Binding-site contacts:
Ligand atom C16 contacts residue SER263 of chain 3.A at 3.5 Å.
Ligand atom C17 contacts residue GLY409 of chain 3.A at 3.6 Å.
Ligand atom C12 contacts residue SER262 of chain 3.A at 3.8 Å.
Ligand atom O2 contacts residue ILE313 of chain 3.A at 3.3 Å.
Ligand atom C12 contacts residue SER263 of chain 3.A at 3.9 Å.
Ligand atom C11 contacts residue SER263 of chain 3.A at 3.5 Å.
Ligand atom C6 contacts residue SER263 of chain 3.A at 3.3 Å.
Ligand atom C17 contacts residue XMP1 of chain 3.C at 3.8 Å.
Ligand atom O5 contacts residue SER263 of chain 3.A at 2.7 Å (h-bond).
Ligand atom C11 contacts residue XMP1 of chain 3.C at 3.7 Å.
Ligand atom C15 contacts residue XMP1 of chain 3.C at 3.5 Å.
Ligand atom C12 contacts residue XMP1 of chain 3.C at 3.6 Å.
Ligand atom O3 contacts residue ASP261 of chain 3.A at 3.3 Å (salt-bridge).
Ligand atom C10 contacts residue SER263 of chain 3.A at 3.9 Å.
Ligand atom O1 contacts residue ILE313 of chain 3.A at 4.0 Å.
Ligand atom C7 contacts residue SER262 of chain 3.A at 3.4 Å.
Ligand atom C1 contacts residue XMP1 of chain 3.C at 3.8 Å.
Ligand atom C8 contacts residue ASP261 of chain 3.A at 3.1 Å.
Ligand atom C7 contacts residue ASP261 of chain 3.A at 3.4 Å.
Ligand atom C3 contacts residue GLY409 of chain 3.A at 3.9 Å.
Ligand atom O6 contacts residue SER263 of chain 3.A at 3.0 Å (h-bond).
Ligand atom C7 contacts residue XMP1 of chain 3.C at 3.4 Å.
Ligand atom C2 contacts residue GLY409 of chain 3.A at 3.8 Å.
Ligand atom C9 contacts residue GLY409 of chain 3.A at 4.0 Å.
Ligand atom C9 contacts residue GLU408 of chain 3.A at 3.2 Å.
Ligand atom C15 contacts residue SER263 of chain 3.A at 3.6 Å.
Ligand atom C8 contacts residue SER262 of chain 3.A at 3.7 Å.
Ligand atom C10 contacts residue ASN291 of chain 3.A at 3.6 Å.
Ligand atom O2 contacts residue GLY314 of chain 3.A at 3.7 Å.
Ligand atom O6 contacts residue SER262 of chain 3.A at 3.7 Å.
Ligand atom C10 contacts residue XMP1 of chain 3.C at 3.5 Å.
Ligand atom C4 contacts residue ARG414 of chain 3.A at 3.4 Å.
Ligand atom C14 contacts residue XMP1 of chain 3.C at 3.8 Å.
Ligand atom C16 contacts residue XMP1 of chain 3.C at 3.6 Å.
Ligand atom O4 contacts residue XMP1 of chain 3.C at 3.2 Å.
Ligand atom O2 contacts residue GLY312 of chain 3.A at 3.4 Å (h-bond).
Ligand atom O1 contacts residue XMP1 of chain 3.C at 3.7 Å.
Ligand atom C1 contacts residue SER263 of chain 3.A at 3.9 Å.
Ligand atom C10 contacts residue GLY312 of chain 3.A at 3.2 Å.
Ligand atom O1 contacts residue GLY314 of chain 3.A at 3.6 Å (h-bond).

This small molecule binds to this protein.
Small molecule (SMILES): COc1c(C)c2c(c(O)c1C/C=C(\C)CCC(=O)O)C(=O)OC2

Sequence of chain 3.A:
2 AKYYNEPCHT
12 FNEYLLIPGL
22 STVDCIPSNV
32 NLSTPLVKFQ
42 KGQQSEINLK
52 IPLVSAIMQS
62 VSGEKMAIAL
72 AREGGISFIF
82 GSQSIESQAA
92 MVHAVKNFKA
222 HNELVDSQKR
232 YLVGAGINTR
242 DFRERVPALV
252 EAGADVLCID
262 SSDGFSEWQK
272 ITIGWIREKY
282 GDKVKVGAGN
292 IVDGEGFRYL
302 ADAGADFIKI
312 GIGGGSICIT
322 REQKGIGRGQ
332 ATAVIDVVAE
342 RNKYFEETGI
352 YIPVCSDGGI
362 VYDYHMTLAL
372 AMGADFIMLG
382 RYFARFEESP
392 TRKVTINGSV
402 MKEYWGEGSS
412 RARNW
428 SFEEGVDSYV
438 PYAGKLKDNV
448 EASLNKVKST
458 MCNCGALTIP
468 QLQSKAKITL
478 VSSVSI